This protein binds this small molecule.
Small molecule (SMILES): O=c1c2sccc2n(C[C@H]2COc3ccccc3O2)c(=O)n1O

Sequence of chain 1.B:
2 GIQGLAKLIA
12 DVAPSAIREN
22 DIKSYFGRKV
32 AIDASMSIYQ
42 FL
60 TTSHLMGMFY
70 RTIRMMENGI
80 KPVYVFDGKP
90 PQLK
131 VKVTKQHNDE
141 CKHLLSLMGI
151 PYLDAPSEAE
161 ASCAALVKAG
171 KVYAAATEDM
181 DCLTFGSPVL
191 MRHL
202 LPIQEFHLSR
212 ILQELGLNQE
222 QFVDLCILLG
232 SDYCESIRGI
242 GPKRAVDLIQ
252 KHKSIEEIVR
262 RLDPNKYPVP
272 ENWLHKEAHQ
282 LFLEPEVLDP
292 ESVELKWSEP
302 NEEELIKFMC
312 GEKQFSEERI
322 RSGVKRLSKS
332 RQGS

Binding-site contacts:
Ligand atom C21 contacts residue ASP179 of chain 1.B at 3.2 Å.
Ligand atom C3 contacts residue MET37 of chain 1.B at 3.5 Å (hydrophobic).
Ligand atom C21 contacts residue MG1 of chain 1.G at 2.9 Å.
Ligand atom N20 contacts residue MG1 of chain 1.F at 3.2 Å.
Ligand atom O22 contacts residue ASP179 of chain 1.B at 2.9 Å (salt-bridge).
Ligand atom C3 contacts residue TYR40 of chain 1.B at 4.0 Å (hydrophobic).
Ligand atom O23 contacts residue ASP179 of chain 1.B at 2.5 Å (salt-bridge).
Ligand atom N12 contacts residue MG1 of chain 1.G at 4.1 Å.
Ligand atom C8 contacts residue GLY2 of chain 1.B at 3.5 Å.
Ligand atom O23 contacts residue MG1 of chain 1.G at 2.2 Å.
Ligand atom C8 contacts residue ASP179 of chain 1.B at 3.1 Å.
Ligand atom O22 contacts residue GLY2 of chain 1.B at 2.8 Å (h-bond).
Ligand atom O23 contacts residue GLU160 of chain 1.B at 2.7 Å (salt-bridge).
Ligand atom O19 contacts residue GLU160 of chain 1.B at 4.0 Å.
Ligand atom N20 contacts residue GLU160 of chain 1.B at 3.9 Å.
Ligand atom C18 contacts residue MG1 of chain 1.F at 3.1 Å.
Ligand atom O22 contacts residue ASP181 of chain 1.B at 3.6 Å.
Ligand atom O7 contacts residue ASP179 of chain 1.B at 3.4 Å.
Ligand atom O23 contacts residue MG1 of chain 1.F at 2.4 Å.
Ligand atom N12 contacts residue ASP233 of chain 1.B at 4.1 Å.
Ligand atom C9 contacts residue GLY2 of chain 1.B at 3.7 Å.
Ligand atom O22 contacts residue ASP233 of chain 1.B at 3.2 Å (salt-bridge).
Ligand atom O22 contacts residue MG1 of chain 1.G at 2.0 Å.
Ligand atom C6 contacts residue MET37 of chain 1.B at 3.8 Å (hydrophobic).
Ligand atom C11 contacts residue ASP233 of chain 1.B at 3.9 Å.
Ligand atom C2 contacts residue MET37 of chain 1.B at 3.7 Å (hydrophobic).
Ligand atom O10 contacts residue MET37 of chain 1.B at 4.1 Å.
Ligand atom C4 contacts residue MET37 of chain 1.B at 3.5 Å (hydrophobic).
Ligand atom C5 contacts residue MET37 of chain 1.B at 3.7 Å (hydrophobic).
Ligand atom C18 contacts residue ASP179 of chain 1.B at 4.1 Å.
Ligand atom C1 contacts residue MET37 of chain 1.B at 3.8 Å (hydrophobic).
Ligand atom O7 contacts residue GLY2 of chain 1.B at 3.8 Å.
Ligand atom C11 contacts residue GLY2 of chain 1.B at 3.6 Å.
Ligand atom C21 contacts residue ASP233 of chain 1.B at 3.8 Å.
Ligand atom C21 contacts residue GLY2 of chain 1.B at 3.8 Å.
Ligand atom N20 contacts residue ASP179 of chain 1.B at 3.1 Å (salt-bridge).
Ligand atom C6 contacts residue GLU178 of chain 1.B at 3.7 Å.
Ligand atom N20 contacts residue MG1 of chain 1.G at 2.9 Å.
Ligand atom C17 contacts residue MET37 of chain 1.B at 4.0 Å (hydrophobic).
Ligand atom O19 contacts residue MG1 of chain 1.F at 2.4 Å.